Binding-site contacts:
Ligand atom N6 contacts residue MET105 of chain 1.G at 2.8 Å (h-bond).
Ligand atom C2 contacts residue PHE177 of chain 1.G at 3.6 Å (hydrophobic).
Ligand atom C7 contacts residue GLU103 of chain 1.G at 3.6 Å.
Ligand atom C32 contacts residue MET77 of chain 1.G at 3.5 Å (hydrophobic).
Ligand atom C35 contacts residue THR102 of chain 1.G at 3.7 Å.
Ligand atom C7 contacts residue LEU165 of chain 1.G at 3.7 Å (hydrophobic).
Ligand atom C24 contacts residue MET77 of chain 1.G at 3.7 Å (hydrophobic).
Ligand atom F30 contacts residue ASP176 of chain 1.G at 3.5 Å.
Ligand atom O22 contacts residue ALA175 of chain 1.G at 3.3 Å.
Ligand atom C33 contacts residue MET77 of chain 1.G at 3.6 Å (hydrophobic).
Ligand atom C21 contacts residue ASP176 of chain 1.G at 3.6 Å.
Ligand atom C23 contacts residue ASP176 of chain 1.G at 3.6 Å.
Ligand atom N6 contacts residue TYR104 of chain 1.G at 3.7 Å.
Ligand atom F31 contacts residue PHE154 of chain 1.G at 3.6 Å.
Ligand atom F36 contacts residue THR102 of chain 1.G at 3.4 Å.
Ligand atom C34 contacts residue THR102 of chain 1.G at 3.5 Å.
Ligand atom N12 contacts residue PHE177 of chain 1.G at 3.5 Å.
Ligand atom F37 contacts residue LYS56 of chain 1.G at 3.7 Å.
Ligand atom C8 contacts residue LEU165 of chain 1.G at 3.6 Å (hydrophobic).
Ligand atom O22 contacts residue PHE177 of chain 1.G at 3.6 Å (h-bond).
Ligand atom C10 contacts residue PHE177 of chain 1.G at 3.2 Å (hydrophobic).
Ligand atom O22 contacts residue ASP176 of chain 1.G at 2.9 Å (salt-bridge).
Ligand atom O25 contacts residue ALA175 of chain 1.G at 3.8 Å.
Ligand atom O11 contacts residue VAL25 of chain 1.G at 3.6 Å.
Ligand atom F37 contacts residue THR102 of chain 1.G at 2.9 Å.
Ligand atom C32 contacts residue GLU73 of chain 1.G at 3.7 Å.
Ligand atom C7 contacts residue MET105 of chain 1.G at 3.7 Å (hydrophobic).
Ligand atom F29 contacts residue PHE154 of chain 1.G at 3.6 Å.
Ligand atom F29 contacts residue ASP176 of chain 1.G at 3.7 Å.
Ligand atom F30 contacts residue ILE174 of chain 1.G at 3.7 Å.
Ligand atom C33 contacts residue MET100 of chain 1.G at 3.6 Å (hydrophobic).
Ligand atom F30 contacts residue ALA175 of chain 1.G at 2.9 Å.
Ligand atom O25 contacts residue ILE86 of chain 1.G at 3.2 Å.
Ligand atom N26 contacts residue MET77 of chain 1.G at 3.7 Å.
Ligand atom O11 contacts residue PHE177 of chain 1.G at 3.1 Å.
Ligand atom C10 contacts residue VAL25 of chain 1.G at 3.7 Å (hydrophobic).
Ligand atom F37 contacts residue MET100 of chain 1.G at 3.3 Å.
Ligand atom N5 contacts residue MET105 of chain 1.G at 3.3 Å (h-bond).
Ligand atom F30 contacts residue HIS156 of chain 1.G at 3.6 Å.
Ligand atom F31 contacts residue LEU149 of chain 1.G at 3.7 Å.

A protein and the small-molecule ligand that binds it are described below.
Small molecule (SMILES): O=C(CN1C(=O)C2(CCN(C(=O)c3cnc4[nH]ncc4c3)CC2)c2c1ccc(F)c2F)NCC(F)(F)F

Sequence of chain 1.G:
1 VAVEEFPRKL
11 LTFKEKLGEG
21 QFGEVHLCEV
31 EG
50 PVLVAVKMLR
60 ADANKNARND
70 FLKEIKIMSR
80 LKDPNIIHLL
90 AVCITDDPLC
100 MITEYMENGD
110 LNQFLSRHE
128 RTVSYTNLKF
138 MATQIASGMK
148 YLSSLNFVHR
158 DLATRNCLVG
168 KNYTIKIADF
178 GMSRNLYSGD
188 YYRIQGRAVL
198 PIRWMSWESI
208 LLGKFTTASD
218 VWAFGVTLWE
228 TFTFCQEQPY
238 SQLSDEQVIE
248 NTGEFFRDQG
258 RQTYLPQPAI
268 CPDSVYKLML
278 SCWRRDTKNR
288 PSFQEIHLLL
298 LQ